This small molecule binds to this protein.
Small molecule (SMILES): OC[C@H]1O[C@H](OC[C@H]2O[C@@H](O)[C@H](O)[C@@H](O)[C@@H]2O)[C@H](O)[C@@H](O)[C@H]1O

Binding-site contacts:
Ligand atom O3 contacts residue ASN128 of chain 1.D at 3.3 Å (h-bond).
Ligand atom O3 contacts residue ASP87 of chain 1.D at 2.6 Å (salt-bridge).
Ligand atom C3 contacts residue PHE126 of chain 1.D at 3.6 Å (hydrophobic).
Ligand atom C4 contacts residue PHE126 of chain 1.D at 3.7 Å (hydrophobic).
Ligand atom O6 contacts residue ALA220 of chain 1.D at 4.0 Å.
Ligand atom O4 contacts residue GLY105 of chain 1.D at 4.2 Å.
Ligand atom O6 contacts residue PHE126 of chain 1.D at 4.3 Å.
Ligand atom O3 contacts residue GLY104 of chain 1.D at 3.4 Å.
Ligand atom C2 contacts residue ASP212 of chain 1.D at 4.0 Å.
Ligand atom O6 contacts residue HIS84 of chain 1.D at 3.5 Å (h-bond).
Ligand atom O4 contacts residue GLY104 of chain 1.D at 3.7 Å.
Ligand atom O6 contacts residue GLY215 of chain 1.D at 3.7 Å.
Ligand atom C5 contacts residue ASP212 of chain 1.D at 4.3 Å.
Ligand atom O5 contacts residue ASP212 of chain 1.D at 3.7 Å.
Ligand atom C5 contacts residue PHE126 of chain 1.D at 3.9 Å (hydrophobic).
Ligand atom C1 contacts residue SER214 of chain 1.D at 4.2 Å.
Ligand atom O5 contacts residue GLY215 of chain 1.D at 3.9 Å.
Ligand atom C6 contacts residue GLY211 of chain 1.D at 4.1 Å.
Ligand atom O5 contacts residue SER214 of chain 1.D at 4.4 Å.
Ligand atom O1 contacts residue HIS84 of chain 1.D at 4.2 Å.
Ligand atom O4 contacts residue ASP212 of chain 1.D at 3.0 Å (salt-bridge).
Ligand atom O2 contacts residue ASN128 of chain 1.D at 3.4 Å (h-bond).
Ligand atom O2 contacts residue GLY105 of chain 1.D at 4.2 Å.
Ligand atom C6 contacts residue GLY215 of chain 1.D at 4.2 Å.
Ligand atom C6 contacts residue ALA220 of chain 1.D at 4.1 Å (hydrophobic).
Ligand atom C3 contacts residue ASP87 of chain 1.D at 3.5 Å.
Ligand atom C2 contacts residue ASN128 of chain 1.D at 4.2 Å.
Ligand atom C6 contacts residue ASP212 of chain 1.D at 3.7 Å.
Ligand atom C1 contacts residue ASP212 of chain 1.D at 4.2 Å.
Ligand atom C2 contacts residue GLY105 of chain 1.D at 4.2 Å.
Ligand atom C4 contacts residue ASP87 of chain 1.D at 3.4 Å.
Ligand atom C3 contacts residue ASN128 of chain 1.D at 3.7 Å.
Ligand atom O5 contacts residue PHE126 of chain 1.D at 4.4 Å.
Ligand atom C3 contacts residue GLY105 of chain 1.D at 3.8 Å.
Ligand atom C1 contacts residue PHE126 of chain 1.D at 4.3 Å (hydrophobic).
Ligand atom O3 contacts residue GLY105 of chain 1.D at 2.5 Å (h-bond).
Ligand atom O3 contacts residue PHE126 of chain 1.D at 3.9 Å.
Ligand atom O4 contacts residue ASP87 of chain 1.D at 2.9 Å (salt-bridge).
Ligand atom C4 contacts residue ASP212 of chain 1.D at 4.2 Å.
Ligand atom O4 contacts residue GLY211 of chain 1.D at 3.7 Å.

Sequence of chain 1.D:
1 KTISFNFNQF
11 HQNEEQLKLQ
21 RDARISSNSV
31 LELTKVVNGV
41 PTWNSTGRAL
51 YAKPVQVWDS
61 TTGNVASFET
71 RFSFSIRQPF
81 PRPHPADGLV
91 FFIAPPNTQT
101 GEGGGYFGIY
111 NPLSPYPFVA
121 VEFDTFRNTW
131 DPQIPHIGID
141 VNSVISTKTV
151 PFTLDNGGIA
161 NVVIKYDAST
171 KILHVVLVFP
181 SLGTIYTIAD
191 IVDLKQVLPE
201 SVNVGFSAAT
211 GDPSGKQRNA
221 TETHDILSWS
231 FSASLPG